Sequence of chain 1.A:
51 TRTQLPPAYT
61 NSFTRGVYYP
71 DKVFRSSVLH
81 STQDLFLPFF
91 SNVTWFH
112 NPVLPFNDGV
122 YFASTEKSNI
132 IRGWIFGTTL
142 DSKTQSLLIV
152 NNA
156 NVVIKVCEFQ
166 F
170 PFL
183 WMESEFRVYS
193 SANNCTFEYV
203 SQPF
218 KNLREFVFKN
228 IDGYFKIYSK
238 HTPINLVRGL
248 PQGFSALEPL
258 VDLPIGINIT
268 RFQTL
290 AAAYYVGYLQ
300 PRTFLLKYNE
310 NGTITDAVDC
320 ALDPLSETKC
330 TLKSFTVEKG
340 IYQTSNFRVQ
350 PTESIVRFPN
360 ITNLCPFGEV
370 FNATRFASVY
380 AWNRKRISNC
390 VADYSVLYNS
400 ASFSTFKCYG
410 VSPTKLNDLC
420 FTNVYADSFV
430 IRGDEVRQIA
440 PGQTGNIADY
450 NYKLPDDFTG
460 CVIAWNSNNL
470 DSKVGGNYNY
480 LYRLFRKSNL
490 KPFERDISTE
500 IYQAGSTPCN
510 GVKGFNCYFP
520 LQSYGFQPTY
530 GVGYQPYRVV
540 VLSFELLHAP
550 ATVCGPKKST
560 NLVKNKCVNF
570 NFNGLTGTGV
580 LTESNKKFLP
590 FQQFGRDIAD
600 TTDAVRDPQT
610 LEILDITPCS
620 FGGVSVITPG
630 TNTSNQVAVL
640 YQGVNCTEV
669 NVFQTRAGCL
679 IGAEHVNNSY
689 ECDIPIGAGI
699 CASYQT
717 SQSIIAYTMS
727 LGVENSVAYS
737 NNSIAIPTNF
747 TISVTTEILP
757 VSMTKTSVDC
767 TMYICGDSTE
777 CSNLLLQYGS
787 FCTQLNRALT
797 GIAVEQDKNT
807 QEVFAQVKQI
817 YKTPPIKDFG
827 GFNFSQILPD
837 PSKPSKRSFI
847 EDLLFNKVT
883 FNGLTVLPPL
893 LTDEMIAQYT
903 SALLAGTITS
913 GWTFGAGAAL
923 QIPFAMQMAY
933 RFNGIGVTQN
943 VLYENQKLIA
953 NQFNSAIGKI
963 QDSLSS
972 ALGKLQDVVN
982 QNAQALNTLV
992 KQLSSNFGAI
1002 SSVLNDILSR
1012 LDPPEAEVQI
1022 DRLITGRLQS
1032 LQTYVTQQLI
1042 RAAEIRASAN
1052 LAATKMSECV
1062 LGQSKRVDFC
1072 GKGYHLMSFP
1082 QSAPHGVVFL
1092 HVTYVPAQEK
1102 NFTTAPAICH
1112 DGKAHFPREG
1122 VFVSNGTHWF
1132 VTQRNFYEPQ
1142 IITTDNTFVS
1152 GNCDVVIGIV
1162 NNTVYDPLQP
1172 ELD

The small molecule below binds the protein below.
Small molecule (SMILES): CC(=O)N[C@@H]1[C@@H](O)[C@H](O)[C@@H](CO)O[C@H]1O

Binding-site contacts:
Ligand atom C2 contacts residue ASN1162 of chain 1.A at 2.5 Å.
Ligand atom N2 contacts residue ASN1162 of chain 1.A at 2.9 Å (h-bond).
Ligand atom C4 contacts residue ASN1162 of chain 1.A at 4.3 Å.
Ligand atom C1 contacts residue ASN1162 of chain 1.A at 1.4 Å.
Ligand atom C3 contacts residue ASN1162 of chain 1.A at 3.8 Å.
Ligand atom C6 contacts residue ASN1162 of chain 1.A at 4.5 Å.
Ligand atom C7 contacts residue ASN1162 of chain 1.A at 4.0 Å.
Ligand atom C5 contacts residue ASN1162 of chain 1.A at 3.7 Å.
Ligand atom O5 contacts residue ASN1162 of chain 1.A at 2.4 Å (h-bond).